The protein below binds the small molecule below.
Small molecule (SMILES): COC(=O)c1cccc(-c2cc3c(=O)[nH]ccc3o2)c1

Sequence of chain 1.A:
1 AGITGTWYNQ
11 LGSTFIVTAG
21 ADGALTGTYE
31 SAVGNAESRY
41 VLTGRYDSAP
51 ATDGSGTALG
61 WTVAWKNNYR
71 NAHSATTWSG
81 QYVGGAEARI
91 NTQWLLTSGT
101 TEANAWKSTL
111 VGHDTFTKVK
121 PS

Sequence of chain 1.D:
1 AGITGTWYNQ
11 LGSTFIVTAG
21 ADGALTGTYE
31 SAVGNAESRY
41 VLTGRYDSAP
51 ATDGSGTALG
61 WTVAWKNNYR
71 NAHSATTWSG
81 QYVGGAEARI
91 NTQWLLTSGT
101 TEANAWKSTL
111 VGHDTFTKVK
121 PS

Binding-site contacts:
Ligand atom N1 contacts residue TYR29 of chain 1.D at 3.8 Å.
Ligand atom C9 contacts residue TRP65 of chain 1.D at 3.8 Å (hydrophobic).
Ligand atom O2 contacts residue TRP65 of chain 1.D at 3.5 Å.
Ligand atom O2 contacts residue TRP106 of chain 1.A at 3.9 Å.
Ligand atom C2 contacts residue ASP114 of chain 1.D at 3.4 Å.
Ligand atom C11 contacts residue TRP65 of chain 1.D at 3.4 Å (hydrophobic).
Ligand atom O1 contacts residue LEU11 of chain 1.D at 4.0 Å.
Ligand atom O1 contacts residue ASP114 of chain 1.D at 3.6 Å (salt-bridge).
Ligand atom C3 contacts residue TYR29 of chain 1.D at 3.4 Å (hydrophobic).
Ligand atom O1 contacts residue ASN9 of chain 1.D at 3.0 Å (h-bond).
Ligand atom C8 contacts residue TRP65 of chain 1.D at 3.6 Å (hydrophobic).
Ligand atom O3 contacts residue SER74 of chain 1.D at 4.0 Å.
Ligand atom O1 contacts residue TYR29 of chain 1.D at 2.7 Å (h-bond).
Ligand atom C15 contacts residue SER74 of chain 1.D at 3.0 Å.
Ligand atom O4 contacts residue SER74 of chain 1.D at 3.7 Å.
Ligand atom C2 contacts residue TRP94 of chain 1.D at 3.3 Å (hydrophobic).
Ligand atom O4 contacts residue LEU96 of chain 1.D at 4.0 Å.
Ligand atom C6 contacts residue TRP65 of chain 1.D at 3.3 Å (hydrophobic).
Ligand atom N1 contacts residue ASN9 of chain 1.D at 4.0 Å.
Ligand atom O1 contacts residue SER13 of chain 1.D at 2.8 Å (h-bond).
Ligand atom C1 contacts residue THR76 of chain 1.D at 3.9 Å.
Ligand atom C14 contacts residue ALA72 of chain 1.D at 3.9 Å (hydrophobic).
Ligand atom C3 contacts residue SER13 of chain 1.D at 4.0 Å.
Ligand atom C3 contacts residue ASP114 of chain 1.D at 3.5 Å.
Ligand atom C13 contacts residue TRP65 of chain 1.D at 3.6 Å (hydrophobic).
Ligand atom C10 contacts residue TRP65 of chain 1.D at 3.9 Å (hydrophobic).
Ligand atom N1 contacts residue ASP114 of chain 1.D at 2.6 Å (salt-bridge).
Ligand atom C15 contacts residue ALA72 of chain 1.D at 3.9 Å (hydrophobic).
Ligand atom C2 contacts residue TRP78 of chain 1.D at 3.8 Å (hydrophobic).
Ligand atom C5 contacts residue SER31 of chain 1.D at 3.5 Å.
Ligand atom C3 contacts residue TRP78 of chain 1.D at 3.8 Å (hydrophobic).
Ligand atom O2 contacts residue THR76 of chain 1.D at 4.0 Å.
Ligand atom C3 contacts residue ASN9 of chain 1.D at 3.9 Å.
Ligand atom C7 contacts residue TRP65 of chain 1.D at 3.5 Å (hydrophobic).
Ligand atom O3 contacts residue ALA72 of chain 1.D at 2.9 Å.
Ligand atom N1 contacts residue TRP94 of chain 1.D at 4.0 Å.
Ligand atom C5 contacts residue TRP65 of chain 1.D at 3.7 Å (hydrophobic).
Ligand atom C11 contacts residue SER31 of chain 1.D at 3.3 Å.
Ligand atom N1 contacts residue TRP78 of chain 1.D at 3.6 Å.
Ligand atom C1 contacts residue TRP94 of chain 1.D at 3.8 Å (hydrophobic).